The small molecule below binds the protein below.
Small molecule (SMILES): N#C[Fe](=C=O)(C#N)[Ni]C#[O+]

Binding-site contacts:
Ligand atom C contacts residue ILE65 of chain 2.B at 3.6 Å (hydrophobic).
Ligand atom O3 contacts residue HIS70 of chain 2.B at 3.5 Å.
Ligand atom N1 contacts residue ALA378 of chain 2.B at 3.4 Å.
Ligand atom O3 contacts residue ALA69 of chain 2.B at 3.6 Å.
Ligand atom C contacts residue ARG380 of chain 2.B at 3.2 Å.
Ligand atom O3 contacts residue ALA378 of chain 2.B at 3.4 Å.
Ligand atom O3 contacts residue ASN383 of chain 2.B at 3.1 Å.
Ligand atom C1 contacts residue ALA378 of chain 2.B at 3.6 Å (hydrophobic).
Ligand atom FE contacts residue CYS66 of chain 2.B at 2.4 Å.
Ligand atom N2 contacts residue PRO402 of chain 2.B at 3.3 Å.
Ligand atom C3 contacts residue HIS70 of chain 2.B at 3.5 Å.
Ligand atom NI contacts residue CYS435 of chain 2.B at 2.6 Å.
Ligand atom C1 contacts residue ARG380 of chain 2.B at 3.5 Å.
Ligand atom NI contacts residue CYS432 of chain 2.B at 2.4 Å.
Ligand atom C1 contacts residue CYS66 of chain 2.B at 3.1 Å (hydrophobic).
Ligand atom NI contacts residue CYS63 of chain 2.B at 2.2 Å.
Ligand atom O contacts residue ILE65 of chain 2.B at 3.1 Å.
Ligand atom O3 contacts residue VAL401 of chain 2.B at 3.5 Å.
Ligand atom C contacts residue CYS66 of chain 2.B at 3.3 Å (hydrophobic).
Ligand atom C3 contacts residue CYS435 of chain 2.B at 3.3 Å (hydrophobic).
Ligand atom C3 contacts residue VAL401 of chain 2.B at 3.5 Å (hydrophobic).
Ligand atom C3 contacts residue PRO402 of chain 2.B at 3.5 Å (hydrophobic).
Ligand atom C2 contacts residue CYS432 of chain 2.B at 3.6 Å (hydrophobic).
Ligand atom C contacts residue CYS63 of chain 2.B at 3.1 Å (hydrophobic).
Ligand atom N1 contacts residue PRO379 of chain 2.B at 3.2 Å.
Ligand atom N2 contacts residue THR403 of chain 2.B at 2.8 Å (h-bond).
Ligand atom C3 contacts residue ALA378 of chain 2.B at 3.6 Å (hydrophobic).
Ligand atom N2 contacts residue CYS435 of chain 2.B at 3.4 Å.
Ligand atom C3 contacts residue CYS66 of chain 2.B at 3.2 Å (hydrophobic).
Ligand atom N1 contacts residue CYS66 of chain 2.B at 3.5 Å.
Ligand atom C2 contacts residue PRO402 of chain 2.B at 3.4 Å (hydrophobic).
Ligand atom O3 contacts residue PRO402 of chain 2.B at 3.3 Å.
Ligand atom O contacts residue CYS432 of chain 2.B at 3.3 Å (h-bond).
Ligand atom C contacts residue CYS432 of chain 2.B at 2.8 Å (hydrophobic).
Ligand atom O contacts residue ARG380 of chain 2.B at 2.7 Å (salt-bridge).
Ligand atom N1 contacts residue ARG380 of chain 2.B at 2.9 Å (salt-bridge).
Ligand atom N2 contacts residue CYS432 of chain 2.B at 3.7 Å.
Ligand atom NI contacts residue CYS66 of chain 2.B at 2.5 Å.
Ligand atom FE contacts residue CYS435 of chain 2.B at 2.4 Å.
Ligand atom C2 contacts residue CYS435 of chain 2.B at 3.1 Å (hydrophobic).

Sequence of chain 2.B:
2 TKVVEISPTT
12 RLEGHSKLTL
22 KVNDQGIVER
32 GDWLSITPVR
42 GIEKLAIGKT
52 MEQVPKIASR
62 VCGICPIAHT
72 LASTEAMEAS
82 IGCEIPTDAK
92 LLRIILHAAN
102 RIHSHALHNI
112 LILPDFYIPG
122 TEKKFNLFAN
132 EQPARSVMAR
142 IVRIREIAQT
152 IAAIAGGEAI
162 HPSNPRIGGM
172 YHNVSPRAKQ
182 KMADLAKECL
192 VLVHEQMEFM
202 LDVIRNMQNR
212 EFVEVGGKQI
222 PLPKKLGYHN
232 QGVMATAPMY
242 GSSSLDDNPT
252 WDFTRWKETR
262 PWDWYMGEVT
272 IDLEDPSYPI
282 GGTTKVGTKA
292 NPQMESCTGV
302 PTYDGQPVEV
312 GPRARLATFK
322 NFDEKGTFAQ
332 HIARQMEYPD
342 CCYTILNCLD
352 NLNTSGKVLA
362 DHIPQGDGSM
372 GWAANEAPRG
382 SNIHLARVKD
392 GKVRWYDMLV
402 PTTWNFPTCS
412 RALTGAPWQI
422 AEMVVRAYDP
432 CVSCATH